This small molecule binds to this protein.
Small molecule (SMILES): O=C(O)c1cccc(O)c1

Sequence of chain 2.J:
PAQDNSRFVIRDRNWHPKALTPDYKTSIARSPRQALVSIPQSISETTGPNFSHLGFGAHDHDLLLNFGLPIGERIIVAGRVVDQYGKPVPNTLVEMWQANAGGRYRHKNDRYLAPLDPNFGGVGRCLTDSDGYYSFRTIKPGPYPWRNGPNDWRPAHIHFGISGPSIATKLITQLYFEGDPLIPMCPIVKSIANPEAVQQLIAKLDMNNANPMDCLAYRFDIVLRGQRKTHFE

Sequence of chain 2.I:
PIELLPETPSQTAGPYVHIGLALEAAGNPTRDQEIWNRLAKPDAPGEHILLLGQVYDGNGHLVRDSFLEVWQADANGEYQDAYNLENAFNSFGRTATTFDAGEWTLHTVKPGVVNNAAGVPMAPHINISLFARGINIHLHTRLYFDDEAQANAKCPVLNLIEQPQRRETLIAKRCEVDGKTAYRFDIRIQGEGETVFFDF

Binding-site contacts:
Ligand atom C3 contacts residue PRO15 of chain 2.I at 3.8 Å (hydrophobic).
Ligand atom C2 contacts residue PRO15 of chain 2.I at 3.4 Å (hydrophobic).
Ligand atom C2 contacts residue GLY14 of chain 2.I at 3.8 Å.
Ligand atom C3 contacts residue ILE191 of chain 2.J at 3.9 Å (hydrophobic).
Ligand atom C3 contacts residue ARG157 of chain 2.J at 3.6 Å.
Ligand atom C4 contacts residue TYR147 of chain 2.J at 2.8 Å (hydrophobic).
Ligand atom O2' contacts residue ARG133 of chain 2.I at 4.1 Å.
Ligand atom O3 contacts residue HIS162 of chain 2.J at 3.3 Å.
Ligand atom C1 contacts residue PRO15 of chain 2.I at 3.4 Å (hydrophobic).
Ligand atom C2 contacts residue ILE191 of chain 2.J at 3.4 Å (hydrophobic).
Ligand atom O3 contacts residue GLN177 of chain 2.J at 3.5 Å (h-bond).
Ligand atom C2 contacts residue TYR24 of chain 2.J at 4.0 Å (hydrophobic).
Ligand atom O1' contacts residue GLY134 of chain 2.I at 4.1 Å.
Ligand atom C1' contacts residue ARG133 of chain 2.I at 4.2 Å.
Ligand atom C4 contacts residue FE1 of chain 2.CA at 3.5 Å.
Ligand atom O3 contacts residue FE1 of chain 2.CA at 3.6 Å.
Ligand atom C3 contacts residue FE1 of chain 2.CA at 3.9 Å.
Ligand atom C1' contacts residue TRP149 of chain 2.J at 3.7 Å (hydrophobic).
Ligand atom C6 contacts residue PRO15 of chain 2.I at 3.7 Å (hydrophobic).
Ligand atom C6 contacts residue TRP149 of chain 2.J at 3.6 Å (hydrophobic).
Ligand atom C4 contacts residue ARG157 of chain 2.J at 3.9 Å.
Ligand atom C1' contacts residue PRO15 of chain 2.I at 3.9 Å (hydrophobic).
Ligand atom C1 contacts residue ILE191 of chain 2.J at 4.0 Å (hydrophobic).
Ligand atom O1' contacts residue TYR24 of chain 2.J at 2.1 Å (h-bond).
Ligand atom C4 contacts residue PRO15 of chain 2.I at 4.0 Å (hydrophobic).
Ligand atom O2' contacts residue TRP149 of chain 2.J at 3.5 Å.
Ligand atom O3 contacts residue ILE191 of chain 2.J at 4.1 Å.
Ligand atom O3 contacts residue GLY14 of chain 2.I at 3.8 Å.
Ligand atom C3 contacts residue TYR147 of chain 2.J at 3.8 Å (hydrophobic).
Ligand atom C5 contacts residue ARG157 of chain 2.J at 4.1 Å.
Ligand atom O3 contacts residue TYR147 of chain 2.J at 4.1 Å.
Ligand atom C1 contacts residue TRP149 of chain 2.J at 3.9 Å (hydrophobic).
Ligand atom O1' contacts residue ILE191 of chain 2.J at 4.1 Å.
Ligand atom O2' contacts residue TYR24 of chain 2.J at 4.0 Å.
Ligand atom C5 contacts residue TYR147 of chain 2.J at 3.4 Å (hydrophobic).
Ligand atom C5 contacts residue PRO15 of chain 2.I at 4.0 Å (hydrophobic).
Ligand atom C1' contacts residue TYR24 of chain 2.J at 3.3 Å (hydrophobic).
Ligand atom O1' contacts residue ARG133 of chain 2.I at 3.6 Å.
Ligand atom C3 contacts residue GLY14 of chain 2.I at 4.0 Å.
Ligand atom O3 contacts residue ARG157 of chain 2.J at 3.1 Å (salt-bridge).